A small-molecule ligand and the protein it binds are described below.
Small molecule (SMILES): CC(=O)N[C@@H]1[C@@H](O)[C@H](O)[C@@H](CO)O[C@H]1O

Sequence of chain 1.E:
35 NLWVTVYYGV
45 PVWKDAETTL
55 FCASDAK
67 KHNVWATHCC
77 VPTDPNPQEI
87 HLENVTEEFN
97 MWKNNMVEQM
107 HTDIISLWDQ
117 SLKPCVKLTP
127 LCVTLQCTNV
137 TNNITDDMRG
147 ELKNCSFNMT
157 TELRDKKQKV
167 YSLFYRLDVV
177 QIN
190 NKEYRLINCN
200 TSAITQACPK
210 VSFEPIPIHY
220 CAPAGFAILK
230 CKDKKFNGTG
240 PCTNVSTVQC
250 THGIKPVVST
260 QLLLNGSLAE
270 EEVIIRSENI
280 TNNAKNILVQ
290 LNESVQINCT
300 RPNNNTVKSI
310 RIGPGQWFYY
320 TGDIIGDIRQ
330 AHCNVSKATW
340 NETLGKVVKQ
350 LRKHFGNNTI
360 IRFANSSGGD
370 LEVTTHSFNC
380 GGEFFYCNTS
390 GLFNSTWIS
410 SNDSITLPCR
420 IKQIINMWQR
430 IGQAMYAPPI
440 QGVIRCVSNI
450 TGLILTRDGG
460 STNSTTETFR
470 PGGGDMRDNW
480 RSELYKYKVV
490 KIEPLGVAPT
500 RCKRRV

Binding-site contacts:
Ligand atom C4 contacts residue ASN154 of chain 1.E at 4.3 Å.
Ligand atom O5 contacts residue ASN154 of chain 1.E at 2.4 Å (h-bond).
Ligand atom C8 contacts residue ASN154 of chain 1.E at 3.8 Å.
Ligand atom C8 contacts residue GLN132 of chain 1.E at 3.9 Å.
Ligand atom O7 contacts residue ASN154 of chain 1.E at 3.2 Å (h-bond).
Ligand atom C5 contacts residue ASN154 of chain 1.E at 3.8 Å.
Ligand atom C2 contacts residue ASN154 of chain 1.E at 2.5 Å.
Ligand atom N2 contacts residue ASN154 of chain 1.E at 3.1 Å (h-bond).
Ligand atom C8 contacts residue SER152 of chain 1.E at 3.9 Å.
Ligand atom C7 contacts residue ASN154 of chain 1.E at 3.3 Å.
Ligand atom C8 contacts residue PHE153 of chain 1.E at 3.7 Å (hydrophobic).
Ligand atom C3 contacts residue ASN154 of chain 1.E at 3.9 Å.
Ligand atom C1 contacts residue ASN154 of chain 1.E at 1.5 Å.